The small molecule below binds the protein below.
Small molecule (SMILES): CCCCCCCCCCCC[N+](C)(C)CCCS(=O)(=O)O

Sequence of chain 39.A:
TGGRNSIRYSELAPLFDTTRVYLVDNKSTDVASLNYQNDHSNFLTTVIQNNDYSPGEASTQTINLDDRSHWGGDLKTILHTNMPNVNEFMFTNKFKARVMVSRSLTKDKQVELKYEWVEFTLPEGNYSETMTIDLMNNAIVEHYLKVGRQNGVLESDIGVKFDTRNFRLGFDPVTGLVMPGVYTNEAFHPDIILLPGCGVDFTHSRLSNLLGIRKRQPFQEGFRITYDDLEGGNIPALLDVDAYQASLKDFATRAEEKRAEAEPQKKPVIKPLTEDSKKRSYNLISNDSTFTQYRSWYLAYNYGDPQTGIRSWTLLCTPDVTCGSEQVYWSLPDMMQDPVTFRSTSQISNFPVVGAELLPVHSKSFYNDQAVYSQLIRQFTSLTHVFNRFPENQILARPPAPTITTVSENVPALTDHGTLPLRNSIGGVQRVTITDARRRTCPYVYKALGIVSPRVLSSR

Binding-site contacts:
Ligand atom S1 contacts residue GLY222 of chain 39.A at 3.8 Å.
Ligand atom O1S contacts residue ARG224 of chain 39.A at 2.9 Å (salt-bridge).
Ligand atom O1S contacts residue TRP374 of chain 39.A at 4.0 Å.
Ligand atom C2 contacts residue ARG224 of chain 39.A at 4.0 Å.
Ligand atom C3 contacts residue ASP229 of chain 39.A at 4.4 Å.
Ligand atom O2S contacts residue GLY222 of chain 39.A at 3.4 Å (h-bond).
Ligand atom C2 contacts residue TRP374 of chain 39.A at 4.0 Å (hydrophobic).
Ligand atom O3S contacts residue ARG224 of chain 39.A at 3.8 Å.
Ligand atom O2S contacts residue LYS215 of chain 39.A at 3.1 Å (salt-bridge).
Ligand atom S1 contacts residue TRP374 of chain 39.A at 4.4 Å.
Ligand atom O1S contacts residue LYS215 of chain 39.A at 3.9 Å.
Ligand atom O1S contacts residue GLY222 of chain 39.A at 3.0 Å (h-bond).
Ligand atom S1 contacts residue ARG224 of chain 39.A at 4.0 Å.
Ligand atom C1 contacts residue ARG224 of chain 39.A at 4.1 Å.
Ligand atom N1 contacts residue TRP374 of chain 39.A at 3.5 Å.
Ligand atom S1 contacts residue LYS215 of chain 39.A at 4.1 Å.
Ligand atom O1S contacts residue PHE223 of chain 39.A at 3.2 Å.
Ligand atom C3 contacts residue TRP374 of chain 39.A at 4.0 Å (hydrophobic).
Ligand atom C1 contacts residue TRP374 of chain 39.A at 3.3 Å (hydrophobic).